Binding-site contacts:
Ligand atom N contacts residue ASN63 of chain 1.A at 3.1 Å (h-bond).
Ligand atom OG1 contacts residue ASN63 of chain 1.A at 2.7 Å (h-bond).
Ligand atom OG contacts residue THR69 of chain 1.A at 3.5 Å.
Ligand atom OH contacts residue SER116 of chain 1.A at 2.4 Å (h-bond).
Ligand atom OXT contacts residue THR143 of chain 1.A at 2.6 Å (h-bond).
Ligand atom O contacts residue ARG62 of chain 1.A at 3.0 Å (salt-bridge).
Ligand atom CA contacts residue TYR159 of chain 1.A at 3.5 Å (hydrophobic).
Ligand atom CA contacts residue ASN70 of chain 1.A at 3.5 Å.
Ligand atom CD1 contacts residue SER77 of chain 1.A at 3.4 Å.
Ligand atom O contacts residue TYR84 of chain 1.A at 3.3 Å (h-bond).
Ligand atom N contacts residue SER77 of chain 1.A at 2.9 Å (h-bond).
Ligand atom N contacts residue GLU152 of chain 1.A at 3.0 Å (salt-bridge).
Ligand atom CA contacts residue TYR99 of chain 1.A at 3.5 Å (hydrophobic).
Ligand atom O contacts residue TYR159 of chain 1.A at 2.6 Å (h-bond).
Ligand atom N contacts residue TYR99 of chain 1.A at 2.9 Å (h-bond).
Ligand atom N contacts residue TYR7 of chain 1.A at 2.7 Å (h-bond).
Ligand atom CE2 contacts residue SER116 of chain 1.A at 3.4 Å.
Ligand atom O contacts residue LYS146 of chain 1.A at 3.2 Å (salt-bridge).
Ligand atom C contacts residue TYR7 of chain 1.A at 3.1 Å (hydrophobic).
Ligand atom O contacts residue ILE66 of chain 1.A at 3.3 Å.
Ligand atom CA contacts residue TYR7 of chain 1.A at 3.0 Å (hydrophobic).
Ligand atom O contacts residue TRP147 of chain 1.A at 3.2 Å (h-bond).
Ligand atom CG2 contacts residue ASN63 of chain 1.A at 3.2 Å.
Ligand atom CA contacts residue GLU152 of chain 1.A at 3.2 Å.
Ligand atom OG contacts residue ILE66 of chain 1.A at 3.1 Å (h-bond).
Ligand atom N contacts residue TYR171 of chain 1.A at 2.8 Å (h-bond).
Ligand atom CA contacts residue TYR171 of chain 1.A at 3.5 Å (hydrophobic).
Ligand atom N contacts residue TYR159 of chain 1.A at 3.5 Å.
Ligand atom O contacts residue ASN80 of chain 1.A at 2.9 Å (h-bond).
Ligand atom C contacts residue TYR84 of chain 1.A at 3.5 Å (hydrophobic).
Ligand atom CA contacts residue SER77 of chain 1.A at 3.4 Å.
Ligand atom O contacts residue TRP147 of chain 1.A at 3.3 Å (h-bond).
Ligand atom OG1 contacts residue ARG62 of chain 1.A at 3.0 Å (salt-bridge).
Ligand atom CG1 contacts residue ASN63 of chain 1.A at 3.2 Å.
Ligand atom CB contacts residue ASN70 of chain 1.A at 3.4 Å.
Ligand atom OXT contacts residue TYR84 of chain 1.A at 2.8 Å (h-bond).
Ligand atom CZ contacts residue SER116 of chain 1.A at 3.3 Å.
Ligand atom OH contacts residue ARG97 of chain 1.A at 3.1 Å.
Ligand atom O contacts residue TYR7 of chain 1.A at 3.4 Å.
Ligand atom OG contacts residue ASN70 of chain 1.A at 2.6 Å (h-bond).

Sequence of chain 1.A:
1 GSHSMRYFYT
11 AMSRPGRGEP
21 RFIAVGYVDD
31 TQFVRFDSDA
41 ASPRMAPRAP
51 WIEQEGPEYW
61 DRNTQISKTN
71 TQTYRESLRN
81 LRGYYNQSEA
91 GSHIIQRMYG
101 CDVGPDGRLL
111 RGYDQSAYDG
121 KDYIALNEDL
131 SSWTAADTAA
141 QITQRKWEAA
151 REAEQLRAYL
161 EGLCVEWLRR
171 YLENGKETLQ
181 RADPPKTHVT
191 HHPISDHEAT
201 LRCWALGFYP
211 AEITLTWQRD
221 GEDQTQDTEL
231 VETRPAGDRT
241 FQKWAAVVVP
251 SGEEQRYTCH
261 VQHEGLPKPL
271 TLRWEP

This protein binds this small molecule.
Small molecule (SMILES): CC(C)[C@H](NC(=O)[C@@H](N)[C@@H](C)O)C(=O)N[C@@H](C)C(=O)N[C@@H](C)C(=O)N[C@@H](CO)C(=O)NCC(=O)N[C@@H](CC1=NC=NC1)C(=O)N[C@@H](CO)C(=O)N[C@@H](Cc1ccc(O)cc1)C(=O)O